Sequence of chain 1.A:
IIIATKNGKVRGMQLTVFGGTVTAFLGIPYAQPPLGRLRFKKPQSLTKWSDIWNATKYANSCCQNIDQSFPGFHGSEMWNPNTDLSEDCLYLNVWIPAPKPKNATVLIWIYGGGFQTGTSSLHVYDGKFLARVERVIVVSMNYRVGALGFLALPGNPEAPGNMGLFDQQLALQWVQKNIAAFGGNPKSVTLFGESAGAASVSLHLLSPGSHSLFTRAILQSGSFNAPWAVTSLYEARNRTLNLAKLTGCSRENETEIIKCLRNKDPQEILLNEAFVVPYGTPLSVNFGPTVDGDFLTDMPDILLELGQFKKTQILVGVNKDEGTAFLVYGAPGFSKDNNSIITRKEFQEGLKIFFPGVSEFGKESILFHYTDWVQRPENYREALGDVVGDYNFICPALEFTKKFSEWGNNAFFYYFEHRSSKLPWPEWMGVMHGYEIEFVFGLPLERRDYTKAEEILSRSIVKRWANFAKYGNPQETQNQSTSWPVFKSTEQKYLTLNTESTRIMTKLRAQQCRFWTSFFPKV

A protein and the small-molecule ligand that binds it are described below.
Small molecule (SMILES): CCCC(=O)O

Binding-site contacts:
Ligand atom C4 contacts residue GOL1 of chain 1.O at 4.5 Å.
Ligand atom C1 contacts residue VAL288 of chain 1.A at 4.2 Å (hydrophobic).
Ligand atom C2 contacts residue LEU286 of chain 1.A at 4.5 Å (hydrophobic).
Ligand atom O1 contacts residue GOL1 of chain 1.O at 3.3 Å (h-bond).
Ligand atom C3 contacts residue SER198 of chain 1.A at 2.9 Å.
Ligand atom O1 contacts residue GLY117 of chain 1.A at 3.8 Å.
Ligand atom C4 contacts residue SER198 of chain 1.A at 2.2 Å.
Ligand atom O2 contacts residue GLY117 of chain 1.A at 2.7 Å (h-bond).
Ligand atom O1 contacts residue GLY116 of chain 1.A at 3.7 Å.
Ligand atom C3 contacts residue HIS438 of chain 1.A at 3.9 Å.
Ligand atom O2 contacts residue SER198 of chain 1.A at 2.7 Å (h-bond).
Ligand atom C3 contacts residue GLY117 of chain 1.A at 4.3 Å.
Ligand atom C2 contacts residue GLY117 of chain 1.A at 3.8 Å.
Ligand atom C1 contacts residue GLY117 of chain 1.A at 3.7 Å.
Ligand atom C4 contacts residue GLY116 of chain 1.A at 4.1 Å.
Ligand atom O1 contacts residue HIS438 of chain 1.A at 3.4 Å (h-bond).
Ligand atom C4 contacts residue HIS438 of chain 1.A at 3.6 Å.
Ligand atom C1 contacts residue LEU286 of chain 1.A at 3.9 Å (hydrophobic).
Ligand atom C4 contacts residue GLY117 of chain 1.A at 3.6 Å.
Ligand atom C3 contacts residue PHE398 of chain 1.A at 3.9 Å (hydrophobic).
Ligand atom C3 contacts residue PHE329 of chain 1.A at 4.2 Å (hydrophobic).
Ligand atom C4 contacts residue ALA199 of chain 1.A at 3.9 Å (hydrophobic).
Ligand atom O2 contacts residue ALA199 of chain 1.A at 2.9 Å (h-bond).
Ligand atom O1 contacts residue SER198 of chain 1.A at 3.0 Å (h-bond).
Ligand atom C2 contacts residue SER198 of chain 1.A at 4.0 Å.
Ligand atom O2 contacts residue GLY115 of chain 1.A at 4.2 Å.
Ligand atom O2 contacts residue GLY116 of chain 1.A at 3.2 Å (h-bond).
Ligand atom C2 contacts residue TRP231 of chain 1.A at 3.9 Å (hydrophobic).